Binding-site contacts:
Ligand atom C1 contacts residue ASN259 of chain 5.O at 1.4 Å.
Ligand atom C3 contacts residue LYS115 of chain 5.N at 4.3 Å.
Ligand atom C5 contacts residue LYS181 of chain 5.N at 3.4 Å.
Ligand atom C2 contacts residue ASN259 of chain 5.O at 2.4 Å.
Ligand atom O7 contacts residue ASN259 of chain 5.O at 3.2 Å (h-bond).
Ligand atom O4 contacts residue LYS181 of chain 5.N at 2.7 Å (salt-bridge).
Ligand atom O5 contacts residue ASN259 of chain 5.O at 2.3 Å (h-bond).
Ligand atom N2 contacts residue THR116 of chain 5.N at 4.1 Å.
Ligand atom C3 contacts residue ASN259 of chain 5.O at 3.7 Å.
Ligand atom O3 contacts residue LYS115 of chain 5.N at 3.6 Å (salt-bridge).
Ligand atom C8 contacts residue ASN259 of chain 5.O at 4.2 Å.
Ligand atom O4 contacts residue PHE118 of chain 5.N at 4.1 Å.
Ligand atom C8 contacts residue THR116 of chain 5.N at 4.3 Å.
Ligand atom C5 contacts residue ASN259 of chain 5.O at 3.7 Å.
Ligand atom N2 contacts residue ASN259 of chain 5.O at 2.8 Å (h-bond).
Ligand atom C4 contacts residue ASN259 of chain 5.O at 4.2 Å.
Ligand atom C6 contacts residue LYS181 of chain 5.N at 3.4 Å.
Ligand atom C8 contacts residue LEU257 of chain 5.O at 4.1 Å (hydrophobic).
Ligand atom O6 contacts residue LYS181 of chain 5.N at 3.4 Å (salt-bridge).
Ligand atom C4 contacts residue LYS181 of chain 5.N at 3.6 Å.
Ligand atom C7 contacts residue ASN259 of chain 5.O at 3.2 Å.
Ligand atom C8 contacts residue ALA258 of chain 5.O at 3.7 Å (hydrophobic).

The protein below binds the small molecule below.
Small molecule (SMILES): CC(=O)N[C@@H]1[C@@H](O)[C@H](O)[C@@H](CO)O[C@H]1O

Sequence of chain 5.O:
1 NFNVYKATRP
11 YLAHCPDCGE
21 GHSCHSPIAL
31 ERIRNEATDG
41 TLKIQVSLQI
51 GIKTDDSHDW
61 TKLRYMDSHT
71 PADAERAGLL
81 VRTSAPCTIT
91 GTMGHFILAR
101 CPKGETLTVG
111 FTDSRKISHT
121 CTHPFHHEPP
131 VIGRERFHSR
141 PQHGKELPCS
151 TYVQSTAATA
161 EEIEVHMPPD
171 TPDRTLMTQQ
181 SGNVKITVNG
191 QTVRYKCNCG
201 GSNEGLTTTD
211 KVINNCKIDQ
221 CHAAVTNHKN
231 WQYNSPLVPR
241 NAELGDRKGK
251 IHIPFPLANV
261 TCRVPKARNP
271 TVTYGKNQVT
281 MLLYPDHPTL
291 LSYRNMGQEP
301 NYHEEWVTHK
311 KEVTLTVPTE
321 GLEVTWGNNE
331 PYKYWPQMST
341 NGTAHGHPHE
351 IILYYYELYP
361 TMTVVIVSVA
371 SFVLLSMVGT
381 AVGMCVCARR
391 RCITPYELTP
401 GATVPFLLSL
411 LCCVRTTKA

Sequence of chain 5.N:
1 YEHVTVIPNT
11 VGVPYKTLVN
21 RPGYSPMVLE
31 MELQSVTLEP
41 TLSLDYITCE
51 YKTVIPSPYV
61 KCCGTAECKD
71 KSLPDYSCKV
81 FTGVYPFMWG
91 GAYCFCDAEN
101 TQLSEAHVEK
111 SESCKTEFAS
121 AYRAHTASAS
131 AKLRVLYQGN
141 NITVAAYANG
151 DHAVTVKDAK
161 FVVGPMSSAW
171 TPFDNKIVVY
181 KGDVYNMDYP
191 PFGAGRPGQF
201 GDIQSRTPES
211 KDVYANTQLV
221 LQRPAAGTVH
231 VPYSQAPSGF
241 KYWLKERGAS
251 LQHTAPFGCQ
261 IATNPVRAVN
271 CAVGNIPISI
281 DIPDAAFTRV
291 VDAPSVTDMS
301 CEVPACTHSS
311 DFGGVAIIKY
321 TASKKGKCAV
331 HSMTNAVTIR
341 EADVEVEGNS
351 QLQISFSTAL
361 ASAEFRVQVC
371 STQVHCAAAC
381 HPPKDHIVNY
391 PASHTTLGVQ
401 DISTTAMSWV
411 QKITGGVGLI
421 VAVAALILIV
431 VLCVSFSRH